Sequence of chain 1.A:
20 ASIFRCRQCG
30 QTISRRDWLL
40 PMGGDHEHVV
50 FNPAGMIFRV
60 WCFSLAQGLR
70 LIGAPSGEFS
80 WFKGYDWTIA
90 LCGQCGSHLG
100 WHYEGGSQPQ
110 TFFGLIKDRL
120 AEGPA

Binding-site contacts:
Ligand atom CAC contacts residue PHE78 of chain 1.A at 3.5 Å (hydrophobic).
Ligand atom CAD contacts residue TRP100 of chain 1.A at 3.5 Å (hydrophobic).
Ligand atom OAA contacts residue TRP86 of chain 1.A at 3.7 Å.
Ligand atom CAC contacts residue GLU77 of chain 1.A at 4.5 Å.
Ligand atom NAE contacts residue TRP80 of chain 1.A at 3.5 Å.
Ligand atom OAA contacts residue TYR102 of chain 1.A at 2.6 Å (h-bond).
Ligand atom NAE contacts residue TRP86 of chain 1.A at 3.8 Å.
Ligand atom CAF contacts residue PHE78 of chain 1.A at 3.8 Å (hydrophobic).
Ligand atom CAF contacts residue TYR102 of chain 1.A at 3.4 Å (hydrophobic).
Ligand atom NAE contacts residue GLU77 of chain 1.A at 4.4 Å.
Ligand atom NAE contacts residue PHE78 of chain 1.A at 2.8 Å (h-bond).
Ligand atom CAB contacts residue TRP86 of chain 1.A at 4.0 Å (hydrophobic).
Ligand atom CAF contacts residue TRP86 of chain 1.A at 3.5 Å (hydrophobic).
Ligand atom NAE contacts residue SER79 of chain 1.A at 3.8 Å.
Ligand atom CAF contacts residue SER79 of chain 1.A at 3.9 Å.
Ligand atom CAF contacts residue TRP80 of chain 1.A at 3.3 Å (hydrophobic).
Ligand atom CAD contacts residue TRP80 of chain 1.A at 3.6 Å (hydrophobic).
Ligand atom OAA contacts residue SER79 of chain 1.A at 3.5 Å.
Ligand atom CAD contacts residue TRP86 of chain 1.A at 3.5 Å (hydrophobic).
Ligand atom CAC contacts residue TRP86 of chain 1.A at 4.1 Å (hydrophobic).
Ligand atom CAC contacts residue TRP80 of chain 1.A at 3.9 Å (hydrophobic).
Ligand atom CAD contacts residue TYR102 of chain 1.A at 3.5 Å (hydrophobic).
Ligand atom OAA contacts residue TRP80 of chain 1.A at 3.0 Å (h-bond).
Ligand atom CAB contacts residue TRP80 of chain 1.A at 3.8 Å (hydrophobic).
Ligand atom CAB contacts residue TRP100 of chain 1.A at 3.5 Å (hydrophobic).
Ligand atom OAA contacts residue PHE78 of chain 1.A at 4.0 Å.

A protein and the small-molecule ligand that binds it are described below.
Small molecule (SMILES): O=C1CCCN1